Binding-site contacts:
Ligand atom C8 contacts residue SER247 of chain 1.A at 3.0 Å.
Ligand atom C1 contacts residue ASN379 of chain 1.A at 1.5 Å.
Ligand atom C5 contacts residue NAG1 of chain 1.J at 3.6 Å.
Ligand atom O5 contacts residue ASN379 of chain 1.A at 2.4 Å (h-bond).
Ligand atom O7 contacts residue ASN379 of chain 1.A at 3.6 Å.
Ligand atom C6 contacts residue NAG1 of chain 1.J at 3.5 Å.
Ligand atom C7 contacts residue SER247 of chain 1.A at 3.4 Å.
Ligand atom C1 contacts residue NAG1 of chain 1.J at 3.9 Å.
Ligand atom N2 contacts residue ASN379 of chain 1.A at 3.0 Å (h-bond).
Ligand atom N2 contacts residue SER247 of chain 1.A at 3.3 Å (h-bond).
Ligand atom C2 contacts residue SER247 of chain 1.A at 4.4 Å.
Ligand atom C4 contacts residue ASN379 of chain 1.A at 4.3 Å.
Ligand atom O5 contacts residue NAG1 of chain 1.J at 3.1 Å.
Ligand atom C3 contacts residue ASN379 of chain 1.A at 3.9 Å.
Ligand atom C2 contacts residue ASN379 of chain 1.A at 2.7 Å.
Ligand atom O7 contacts residue LEU221 of chain 1.A at 4.3 Å.
Ligand atom C7 contacts residue LEU221 of chain 1.A at 4.4 Å (hydrophobic).
Ligand atom O7 contacts residue SER247 of chain 1.A at 4.4 Å.
Ligand atom C5 contacts residue ASN379 of chain 1.A at 3.5 Å.
Ligand atom C8 contacts residue LEU221 of chain 1.A at 3.5 Å (hydrophobic).
Ligand atom C7 contacts residue ASN379 of chain 1.A at 3.5 Å.

This protein binds this small molecule.
Small molecule (SMILES): CC(=O)N[C@H]1[C@H](O[C@H]2[C@H](O)[C@@H](NC(C)=O)CO[C@@H]2CO)O[C@H](CO)[C@@H](O[C@@H]2O[C@H](CO)[C@@H](O)[C@H](O)[C@@H]2O)[C@@H]1O

Sequence of chain 1.A:
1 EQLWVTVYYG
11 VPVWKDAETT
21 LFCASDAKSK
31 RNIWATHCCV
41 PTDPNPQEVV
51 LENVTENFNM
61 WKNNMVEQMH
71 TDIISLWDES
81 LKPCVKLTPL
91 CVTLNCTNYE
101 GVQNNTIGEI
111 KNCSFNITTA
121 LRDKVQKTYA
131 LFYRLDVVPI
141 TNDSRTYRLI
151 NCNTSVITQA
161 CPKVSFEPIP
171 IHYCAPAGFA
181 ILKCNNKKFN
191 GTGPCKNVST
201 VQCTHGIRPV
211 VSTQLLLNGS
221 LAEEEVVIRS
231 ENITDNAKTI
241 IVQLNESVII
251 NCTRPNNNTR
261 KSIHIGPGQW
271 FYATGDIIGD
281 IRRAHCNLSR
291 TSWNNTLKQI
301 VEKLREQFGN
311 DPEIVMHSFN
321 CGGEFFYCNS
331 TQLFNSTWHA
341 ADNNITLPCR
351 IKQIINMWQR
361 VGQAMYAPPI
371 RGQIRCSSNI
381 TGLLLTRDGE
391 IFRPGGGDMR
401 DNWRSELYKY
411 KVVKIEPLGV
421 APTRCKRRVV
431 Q